A protein and the small-molecule ligand that binds it are described below.
Small molecule (SMILES): O[C@@H]1[C@H](O)[C@@H](O)OC[C@@H]1O

Sequence of chain 1.A:
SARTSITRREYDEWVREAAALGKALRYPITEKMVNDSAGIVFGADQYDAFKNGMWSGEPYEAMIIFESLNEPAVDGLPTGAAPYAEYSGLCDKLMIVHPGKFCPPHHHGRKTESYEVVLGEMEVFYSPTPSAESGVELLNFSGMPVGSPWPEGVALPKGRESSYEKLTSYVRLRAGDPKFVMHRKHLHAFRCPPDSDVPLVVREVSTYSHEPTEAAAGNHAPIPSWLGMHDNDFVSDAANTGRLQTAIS

Binding-site contacts:
Ligand atom C4 contacts residue TRP161 of chain 1.A at 3.6 Å (hydrophobic).
Ligand atom O5 contacts residue THR179 of chain 1.A at 4.4 Å.
Ligand atom C1 contacts residue TYR175 of chain 1.A at 4.1 Å (hydrophobic).
Ligand atom O5 contacts residue GLU176 of chain 1.A at 3.4 Å (salt-bridge).
Ligand atom C1 contacts residue GLU176 of chain 1.A at 3.6 Å.
Ligand atom O5 contacts residue LEU178 of chain 1.A at 4.1 Å.
Ligand atom C2 contacts residue GLU176 of chain 1.A at 4.4 Å.
Ligand atom O5 contacts residue TYR175 of chain 1.A at 3.8 Å.
Ligand atom O1 contacts residue TRP161 of chain 1.A at 4.2 Å.
Ligand atom C5 contacts residue TRP161 of chain 1.A at 4.0 Å (hydrophobic).
Ligand atom O2 contacts residue GLU176 of chain 1.A at 4.0 Å.
Ligand atom C5 contacts residue THR179 of chain 1.A at 4.0 Å.
Ligand atom O1 contacts residue TYR175 of chain 1.A at 3.2 Å (h-bond).
Ligand atom C2 contacts residue TRP161 of chain 1.A at 4.0 Å (hydrophobic).
Ligand atom O1 contacts residue GLU176 of chain 1.A at 3.1 Å (salt-bridge).
Ligand atom O5 contacts residue TRP161 of chain 1.A at 3.9 Å.
Ligand atom C5 contacts residue LEU178 of chain 1.A at 4.5 Å (hydrophobic).
Ligand atom C5 contacts residue GLU176 of chain 1.A at 4.1 Å.
Ligand atom O4 contacts residue TRP161 of chain 1.A at 3.9 Å.
Ligand atom C3 contacts residue TRP161 of chain 1.A at 4.3 Å (hydrophobic).